A protein and the small-molecule ligand that binds it are described below.
Small molecule (SMILES): CC(=O)N[C@H]1[C@H](O[C@H]2[C@H](O)[C@@H](NC(C)=O)CO[C@@H]2CO)O[C@H](CO)[C@@H](O)[C@@H]1O

Binding-site contacts:
Ligand atom C7 contacts residue SER202 of chain 1.B at 4.4 Å.
Ligand atom N2 contacts residue ASN200 of chain 1.B at 2.9 Å (h-bond).
Ligand atom C5 contacts residue ASN200 of chain 1.B at 3.6 Å.
Ligand atom C1 contacts residue ILE203 of chain 1.B at 3.8 Å (hydrophobic).
Ligand atom C8 contacts residue ILE203 of chain 1.B at 4.4 Å (hydrophobic).
Ligand atom N2 contacts residue SER202 of chain 1.B at 3.5 Å (h-bond).
Ligand atom O7 contacts residue ILE203 of chain 1.B at 4.0 Å.
Ligand atom C4 contacts residue ASN200 of chain 1.B at 4.2 Å.
Ligand atom C8 contacts residue SER202 of chain 1.B at 4.4 Å.
Ligand atom O6 contacts residue ALA147 of chain 1.B at 4.2 Å.
Ligand atom C1 contacts residue ASN200 of chain 1.B at 1.4 Å.
Ligand atom O5 contacts residue ILE203 of chain 1.B at 3.6 Å.
Ligand atom C6 contacts residue ILE203 of chain 1.B at 3.6 Å (hydrophobic).
Ligand atom O7 contacts residue ASN200 of chain 1.B at 3.6 Å.
Ligand atom O5 contacts residue ASN200 of chain 1.B at 2.3 Å (h-bond).
Ligand atom C7 contacts residue SER177 of chain 1.B at 4.4 Å.
Ligand atom C7 contacts residue ASN200 of chain 1.B at 3.5 Å.
Ligand atom C3 contacts residue ASN200 of chain 1.B at 3.7 Å.
Ligand atom C2 contacts residue ASN200 of chain 1.B at 2.3 Å.
Ligand atom C8 contacts residue SER177 of chain 1.B at 3.2 Å.
Ligand atom C8 contacts residue ARG178 of chain 1.B at 4.5 Å.
Ligand atom C5 contacts residue ILE203 of chain 1.B at 3.3 Å (hydrophobic).
Ligand atom C1 contacts residue SER202 of chain 1.B at 3.9 Å.
Ligand atom C6 contacts residue ALA147 of chain 1.B at 4.4 Å (hydrophobic).
Ligand atom C2 contacts residue SER202 of chain 1.B at 4.2 Å.
Ligand atom C7 contacts residue ILE203 of chain 1.B at 4.4 Å (hydrophobic).

Sequence of chain 1.B:
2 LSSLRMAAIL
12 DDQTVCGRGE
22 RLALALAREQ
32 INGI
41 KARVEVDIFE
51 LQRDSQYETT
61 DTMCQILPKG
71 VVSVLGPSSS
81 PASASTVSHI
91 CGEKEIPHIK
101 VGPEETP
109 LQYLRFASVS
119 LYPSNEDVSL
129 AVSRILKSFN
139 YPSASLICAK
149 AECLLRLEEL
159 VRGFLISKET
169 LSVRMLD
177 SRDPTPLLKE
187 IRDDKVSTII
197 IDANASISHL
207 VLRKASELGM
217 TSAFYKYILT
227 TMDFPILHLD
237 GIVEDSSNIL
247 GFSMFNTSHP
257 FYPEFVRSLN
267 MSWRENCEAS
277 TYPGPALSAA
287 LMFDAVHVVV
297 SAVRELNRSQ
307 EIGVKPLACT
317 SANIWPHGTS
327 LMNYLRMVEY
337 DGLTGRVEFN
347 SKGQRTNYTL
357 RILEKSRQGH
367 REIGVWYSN